Binding-site contacts:
Ligand atom C1 contacts residue ASN446 of chain 1.C at 1.4 Å.
Ligand atom O6 contacts residue ILE474 of chain 1.C at 4.5 Å.
Ligand atom C7 contacts residue ASN446 of chain 1.C at 3.3 Å.
Ligand atom O6 contacts residue ASN446 of chain 1.C at 4.1 Å.
Ligand atom N2 contacts residue ASN446 of chain 1.C at 3.2 Å (h-bond).
Ligand atom O4 contacts residue SER475 of chain 1.C at 3.9 Å.
Ligand atom C6 contacts residue ASN446 of chain 1.C at 4.4 Å.
Ligand atom O3 contacts residue ASN446 of chain 1.C at 4.2 Å.
Ligand atom O5 contacts residue ASN446 of chain 1.C at 2.4 Å (h-bond).
Ligand atom C3 contacts residue ASN446 of chain 1.C at 3.8 Å.
Ligand atom C2 contacts residue ASN446 of chain 1.C at 2.6 Å.
Ligand atom O7 contacts residue ASN446 of chain 1.C at 2.9 Å (h-bond).
Ligand atom C4 contacts residue ASN446 of chain 1.C at 4.2 Å.
Ligand atom C5 contacts residue ASN446 of chain 1.C at 3.6 Å.

This protein binds this small molecule.
Small molecule (SMILES): CC(=O)N[C@@H]1[C@@H](O)[C@H](O)[C@@H](CO)O[C@H]1O

Sequence of chain 1.C:
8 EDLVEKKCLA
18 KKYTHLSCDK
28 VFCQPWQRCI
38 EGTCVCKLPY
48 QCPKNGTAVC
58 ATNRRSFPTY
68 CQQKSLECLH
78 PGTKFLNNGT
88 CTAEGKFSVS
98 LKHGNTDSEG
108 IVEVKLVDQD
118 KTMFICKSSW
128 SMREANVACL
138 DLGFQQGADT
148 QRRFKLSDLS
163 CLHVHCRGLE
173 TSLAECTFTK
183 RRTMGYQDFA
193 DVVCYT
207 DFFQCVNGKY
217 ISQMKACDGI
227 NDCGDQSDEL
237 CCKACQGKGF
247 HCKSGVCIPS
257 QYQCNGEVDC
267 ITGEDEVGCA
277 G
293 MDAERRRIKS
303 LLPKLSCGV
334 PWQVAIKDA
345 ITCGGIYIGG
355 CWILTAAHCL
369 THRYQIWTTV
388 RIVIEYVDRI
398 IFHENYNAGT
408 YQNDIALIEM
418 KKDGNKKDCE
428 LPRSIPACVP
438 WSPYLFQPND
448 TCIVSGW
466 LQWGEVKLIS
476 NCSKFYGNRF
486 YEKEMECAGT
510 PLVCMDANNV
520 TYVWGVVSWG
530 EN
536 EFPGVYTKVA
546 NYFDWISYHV